Sequence of chain 1.D:
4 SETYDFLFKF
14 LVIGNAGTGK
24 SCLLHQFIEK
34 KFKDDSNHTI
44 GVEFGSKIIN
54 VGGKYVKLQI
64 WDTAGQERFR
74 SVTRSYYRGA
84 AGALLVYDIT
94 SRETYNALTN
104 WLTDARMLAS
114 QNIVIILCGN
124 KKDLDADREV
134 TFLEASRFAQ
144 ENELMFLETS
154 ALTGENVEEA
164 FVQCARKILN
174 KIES

A small-molecule ligand and the protein it binds are described below.
Small molecule (SMILES): Nc1nc2c(ncn2[C@@H]2O[C@H](CO[P](=O)(O)O[P](=O)(O)NP(=O)(O)O)[C@@H](O)[C@H]2O)c(=O)[nH]1

Binding-site contacts:
Ligand atom O2B contacts residue LYS23 of chain 1.D at 3.6 Å.
Ligand atom O2G contacts residue MG1 of chain 1.R at 2.1 Å.
Ligand atom C8 contacts residue CYS25 of chain 1.D at 3.6 Å (hydrophobic).
Ligand atom PG contacts residue MG1 of chain 1.R at 3.2 Å.
Ligand atom O1A contacts residue LYS23 of chain 1.D at 3.6 Å.
Ligand atom PB contacts residue MG1 of chain 1.R at 3.2 Å.
Ligand atom O1B contacts residue THR21 of chain 1.D at 3.3 Å (h-bond).
Ligand atom O3G contacts residue GLY68 of chain 1.D at 2.8 Å (h-bond).
Ligand atom N7 contacts residue ASN123 of chain 1.D at 3.2 Å (h-bond).
Ligand atom C8 contacts residue GLY22 of chain 1.D at 3.5 Å.
Ligand atom O1B contacts residue GLY20 of chain 1.D at 3.6 Å (h-bond).
Ligand atom O3G contacts residue ALA19 of chain 1.D at 3.4 Å.
Ligand atom C6 contacts residue ASP126 of chain 1.D at 3.6 Å.
Ligand atom O2G contacts residue THR42 of chain 1.D at 2.9 Å (h-bond).
Ligand atom O2A contacts residue SER39 of chain 1.D at 2.8 Å (h-bond).
Ligand atom O4' contacts residue LYS124 of chain 1.D at 3.4 Å (salt-bridge).
Ligand atom O1A contacts residue SER24 of chain 1.D at 3.1 Å (h-bond).
Ligand atom O2B contacts residue SER24 of chain 1.D at 2.9 Å (h-bond).
Ligand atom O1G contacts residue HIS41 of chain 1.D at 2.5 Å (h-bond).
Ligand atom N3B contacts residue GLY20 of chain 1.D at 3.1 Å (h-bond).
Ligand atom O3A contacts residue GLY22 of chain 1.D at 3.3 Å (h-bond).
Ligand atom N7 contacts residue ALA154 of chain 1.D at 3.5 Å.
Ligand atom O6 contacts residue ASN123 of chain 1.D at 3.5 Å (h-bond).
Ligand atom O6 contacts residue ALA154 of chain 1.D at 2.8 Å (h-bond).
Ligand atom O1B contacts residue LYS23 of chain 1.D at 2.8 Å (salt-bridge).
Ligand atom N1 contacts residue ASP126 of chain 1.D at 2.8 Å (salt-bridge).
Ligand atom O1A contacts residue CYS25 of chain 1.D at 2.9 Å (h-bond).
Ligand atom O2B contacts residue MG1 of chain 1.R at 2.0 Å.
Ligand atom O6 contacts residue SER153 of chain 1.D at 3.5 Å.
Ligand atom O6 contacts residue ASP126 of chain 1.D at 3.4 Å (salt-bridge).
Ligand atom O2' contacts residue PHE35 of chain 1.D at 3.3 Å.
Ligand atom N3B contacts residue MG1 of chain 1.R at 3.4 Å.
Ligand atom O6 contacts residue LEU155 of chain 1.D at 3.4 Å (h-bond).
Ligand atom O1B contacts residue GLY22 of chain 1.D at 3.1 Å (h-bond).
Ligand atom O5' contacts residue GLY22 of chain 1.D at 3.6 Å.
Ligand atom O6 contacts residue LYS124 of chain 1.D at 3.5 Å.
Ligand atom N2 contacts residue LEU127 of chain 1.D at 3.5 Å.
Ligand atom N2 contacts residue ASP126 of chain 1.D at 3.0 Å (salt-bridge).
Ligand atom O3G contacts residue LYS23 of chain 1.D at 2.7 Å (salt-bridge).
Ligand atom O1A contacts residue GLY22 of chain 1.D at 3.2 Å.